A small-molecule ligand and the protein it binds are described below.
Small molecule (SMILES): CCc1nc(N)nc(N)c1-c1ccc2c3ccccc3n(CCCOC)c2c1

Binding-site contacts:
Ligand atom C21 contacts residue LEU114 of chain 2.B at 3.6 Å (hydrophobic).
Ligand atom C2 contacts residue ASP31 of chain 2.B at 3.2 Å.
Ligand atom C18 contacts residue PHE117 of chain 2.B at 3.7 Å (hydrophobic).
Ligand atom C21 contacts residue PRO111 of chain 2.B at 3.3 Å (hydrophobic).
Ligand atom N4 contacts residue ASP31 of chain 2.B at 3.2 Å (salt-bridge).
Ligand atom C17 contacts residue GLN12 of chain 2.B at 3.7 Å.
Ligand atom N4 contacts residue GLY33 of chain 2.B at 3.2 Å (h-bond).
Ligand atom C16 contacts residue TYR13 of chain 2.B at 3.5 Å (hydrophobic).
Ligand atom C14 contacts residue THR11 of chain 2.B at 3.8 Å.
Ligand atom C22 contacts residue LEU114 of chain 2.B at 3.5 Å (hydrophobic).
Ligand atom C3 contacts residue ASP31 of chain 2.B at 3.3 Å.
Ligand atom C15 contacts residue THR11 of chain 2.B at 3.3 Å.
Ligand atom C20 contacts residue PRO111 of chain 2.B at 3.7 Å (hydrophobic).
Ligand atom C22 contacts residue GLN12 of chain 2.B at 3.6 Å.
Ligand atom C22 contacts residue ALA115 of chain 2.B at 3.5 Å (hydrophobic).
Ligand atom C2 contacts residue ASP219 of chain 2.B at 3.8 Å.
Ligand atom N3 contacts residue SER77 of chain 2.B at 3.8 Å.
Ligand atom C6 contacts residue VAL29 of chain 2.B at 3.8 Å (hydrophobic).
Ligand atom C9 contacts residue PHE117 of chain 2.B at 3.8 Å (hydrophobic).
Ligand atom C7 contacts residue THR78 of chain 2.B at 3.5 Å.
Ligand atom C5 contacts residue ASP31 of chain 2.B at 3.3 Å.
Ligand atom C7 contacts residue TYR76 of chain 2.B at 3.8 Å (hydrophobic).
Ligand atom C19 contacts residue PHE117 of chain 2.B at 3.6 Å (hydrophobic).
Ligand atom O1 contacts residue TYR13 of chain 2.B at 3.6 Å (h-bond).
Ligand atom C12 contacts residue THR78 of chain 2.B at 3.7 Å.
Ligand atom C16 contacts residue THR220 of chain 2.B at 3.4 Å.
Ligand atom C6 contacts residue VAL120 of chain 2.B at 3.6 Å (hydrophobic).
Ligand atom N2 contacts residue ASP31 of chain 2.B at 2.4 Å (salt-bridge).
Ligand atom C6 contacts residue ASP31 of chain 2.B at 3.3 Å.
Ligand atom C4 contacts residue GLY221 of chain 2.B at 3.8 Å.
Ligand atom N4 contacts residue ASP219 of chain 2.B at 3.1 Å (salt-bridge).
Ligand atom C21 contacts residue ALA115 of chain 2.B at 3.2 Å (hydrophobic).
Ligand atom N3 contacts residue THR78 of chain 2.B at 3.4 Å (h-bond).
Ligand atom C15 contacts residue SER223 of chain 2.B at 3.6 Å.
Ligand atom C13 contacts residue SER223 of chain 2.B at 3.6 Å.
Ligand atom C15 contacts residue GLY221 of chain 2.B at 3.6 Å.
Ligand atom C9 contacts residue THR78 of chain 2.B at 3.7 Å.
Ligand atom C1 contacts residue GLY221 of chain 2.B at 3.8 Å.
Ligand atom C5 contacts residue VAL120 of chain 2.B at 3.7 Å (hydrophobic).
Ligand atom C8 contacts residue THR78 of chain 2.B at 3.5 Å.

Sequence of chain 2.B:
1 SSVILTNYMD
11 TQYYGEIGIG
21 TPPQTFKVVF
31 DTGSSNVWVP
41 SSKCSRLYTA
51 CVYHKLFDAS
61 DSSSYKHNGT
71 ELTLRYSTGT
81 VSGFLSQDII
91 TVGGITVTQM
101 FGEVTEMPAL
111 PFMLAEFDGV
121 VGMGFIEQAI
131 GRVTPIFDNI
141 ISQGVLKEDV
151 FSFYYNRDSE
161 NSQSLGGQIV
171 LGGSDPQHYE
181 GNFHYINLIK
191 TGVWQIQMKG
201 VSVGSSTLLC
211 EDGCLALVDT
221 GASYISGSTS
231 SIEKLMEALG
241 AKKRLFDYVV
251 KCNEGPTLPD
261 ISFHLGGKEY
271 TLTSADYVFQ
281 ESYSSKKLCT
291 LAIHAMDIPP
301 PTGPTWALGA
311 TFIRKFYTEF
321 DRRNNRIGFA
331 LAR